Binding-site contacts:
Ligand atom C5 contacts residue SER632 of chain 1.Q at 4.3 Å.
Ligand atom N6 contacts residue GLY637 of chain 1.Q at 4.1 Å.
Ligand atom C6 contacts residue PRO631 of chain 1.Q at 4.0 Å (hydrophobic).
Ligand atom N9 contacts residue PRO419 of chain 1.Q at 4.2 Å.
Ligand atom C6 contacts residue GLY639 of chain 1.Q at 3.7 Å.
Ligand atom N7 contacts residue PRO419 of chain 1.Q at 4.4 Å.
Ligand atom N1 contacts residue GLY639 of chain 1.Q at 2.9 Å (h-bond).
Ligand atom C8 contacts residue PRO419 of chain 1.Q at 4.3 Å (hydrophobic).
Ligand atom N6 contacts residue GLY639 of chain 1.Q at 2.8 Å (h-bond).
Ligand atom C6 contacts residue PRO419 of chain 1.Q at 4.4 Å (hydrophobic).
Ligand atom N6 contacts residue PHE638 of chain 1.Q at 3.8 Å.
Ligand atom O4' contacts residue PRO631 of chain 1.Q at 3.8 Å.
Ligand atom C5 contacts residue PRO631 of chain 1.Q at 4.4 Å (hydrophobic).
Ligand atom C6 contacts residue SER632 of chain 1.Q at 4.3 Å.
Ligand atom O5' contacts residue PHE629 of chain 1.Q at 4.2 Å.
Ligand atom O4' contacts residue HIS630 of chain 1.Q at 4.4 Å.
Ligand atom O5' contacts residue PRO631 of chain 1.Q at 4.1 Å.
Ligand atom C2 contacts residue PRO419 of chain 1.Q at 4.4 Å (hydrophobic).
Ligand atom C5 contacts residue PRO419 of chain 1.Q at 4.2 Å (hydrophobic).
Ligand atom N1 contacts residue ILE622 of chain 1.Q at 4.4 Å.
Ligand atom O2P contacts residue PHE629 of chain 1.Q at 4.0 Å.
Ligand atom C6 contacts residue VAL418 of chain 1.Q at 3.8 Å (hydrophobic).
Ligand atom N6 contacts residue SER632 of chain 1.Q at 3.9 Å.
Ligand atom C2 contacts residue GLY639 of chain 1.Q at 3.7 Å.
Ligand atom C4 contacts residue PRO419 of chain 1.Q at 4.2 Å (hydrophobic).
Ligand atom N6 contacts residue PRO631 of chain 1.Q at 3.9 Å.
Ligand atom O2P contacts residue HIS628 of chain 1.Q at 4.3 Å.
Ligand atom N1 contacts residue PRO631 of chain 1.Q at 4.2 Å.
Ligand atom N9 contacts residue HIS630 of chain 1.Q at 4.2 Å.
Ligand atom O2P contacts residue PRO631 of chain 1.Q at 3.8 Å.
Ligand atom C1' contacts residue HIS630 of chain 1.Q at 4.0 Å.
Ligand atom C2' contacts residue PRO419 of chain 1.Q at 4.0 Å (hydrophobic).
Ligand atom N6 contacts residue VAL418 of chain 1.Q at 3.6 Å.
Ligand atom N7 contacts residue ASP609 of chain 1.Q at 4.5 Å.
Ligand atom N7 contacts residue SER632 of chain 1.Q at 3.8 Å.
Ligand atom C8 contacts residue HIS630 of chain 1.Q at 3.4 Å.
Ligand atom N7 contacts residue HIS630 of chain 1.Q at 4.1 Å.
Ligand atom N1 contacts residue VAL418 of chain 1.Q at 3.8 Å.
Ligand atom N3 contacts residue PRO419 of chain 1.Q at 4.3 Å.
Ligand atom N6 contacts residue PRO633 of chain 1.Q at 4.2 Å.

A small-molecule ligand and the protein it binds are described below.
Small molecule (SMILES): Nc1ncnc2c1ncn2[C@H]1C[C@H](O)[C@@H](COP(=O)(O)O)O1

Sequence of chain 1.Q:
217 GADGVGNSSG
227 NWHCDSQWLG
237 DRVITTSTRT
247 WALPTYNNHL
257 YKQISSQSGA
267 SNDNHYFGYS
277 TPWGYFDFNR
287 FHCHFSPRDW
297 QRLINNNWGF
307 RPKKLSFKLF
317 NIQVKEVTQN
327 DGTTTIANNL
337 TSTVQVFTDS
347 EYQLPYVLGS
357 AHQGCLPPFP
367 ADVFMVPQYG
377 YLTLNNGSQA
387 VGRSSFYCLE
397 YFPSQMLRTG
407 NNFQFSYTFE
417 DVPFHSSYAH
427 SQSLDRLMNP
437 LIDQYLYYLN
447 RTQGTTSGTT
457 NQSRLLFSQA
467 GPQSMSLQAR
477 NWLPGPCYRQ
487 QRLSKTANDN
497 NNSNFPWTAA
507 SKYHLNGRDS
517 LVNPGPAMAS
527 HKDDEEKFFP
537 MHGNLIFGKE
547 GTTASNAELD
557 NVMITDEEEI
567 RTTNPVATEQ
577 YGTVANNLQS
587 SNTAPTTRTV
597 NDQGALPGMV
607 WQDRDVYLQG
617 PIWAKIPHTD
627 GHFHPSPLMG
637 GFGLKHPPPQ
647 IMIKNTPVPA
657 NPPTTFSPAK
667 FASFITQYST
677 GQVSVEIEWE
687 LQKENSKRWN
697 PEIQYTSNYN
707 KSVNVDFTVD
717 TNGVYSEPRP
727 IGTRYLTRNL